This protein binds this small molecule.
Small molecule (SMILES): Nc1nc2c(ncn2CCCCC(F)(F)P(=O)(O)O)c(=O)[nH]1

Binding-site contacts:
Ligand atom N3 contacts residue VAL217 of chain 2.A at 3.6 Å (h-bond).
Ligand atom N3 contacts residue MET219 of chain 2.A at 3.8 Å.
Ligand atom C4 contacts residue VAL217 of chain 2.A at 3.7 Å (hydrophobic).
Ligand atom O2P contacts residue ALA116 of chain 2.A at 3.2 Å (h-bond).
Ligand atom O6 contacts residue GLU201 of chain 2.A at 3.7 Å.
Ligand atom O6 contacts residue PHE200 of chain 2.A at 3.5 Å.
Ligand atom C5 contacts residue GLY118 of chain 2.A at 3.7 Å.
Ligand atom F15 contacts residue HIS86 of chain 2.A at 3.3 Å.
Ligand atom O1P contacts residue ASN115 of chain 2.A at 3.2 Å.
Ligand atom F16 contacts residue HIS86 of chain 2.A at 3.2 Å.
Ligand atom N2 contacts residue VAL217 of chain 2.A at 3.3 Å.
Ligand atom P contacts residue ARG84 of chain 2.A at 3.7 Å.
Ligand atom O6 contacts residue VAL245 of chain 2.A at 3.7 Å.
Ligand atom O3P contacts residue ARG84 of chain 2.A at 3.0 Å (salt-bridge).
Ligand atom O2P contacts residue GLY32 of chain 2.A at 3.8 Å.
Ligand atom N1 contacts residue GLU201 of chain 2.A at 2.6 Å (salt-bridge).
Ligand atom C2 contacts residue GLU201 of chain 2.A at 3.4 Å.
Ligand atom C5 contacts residue PHE200 of chain 2.A at 3.4 Å (hydrophobic).
Ligand atom N2 contacts residue MET219 of chain 2.A at 3.6 Å.
Ligand atom O1P contacts residue ARG84 of chain 2.A at 3.5 Å (salt-bridge).
Ligand atom C2 contacts residue VAL217 of chain 2.A at 3.8 Å (hydrophobic).
Ligand atom O3P contacts residue GLY32 of chain 2.A at 3.4 Å.
Ligand atom N3 contacts residue GLY218 of chain 2.A at 3.6 Å.
Ligand atom N7 contacts residue PHE200 of chain 2.A at 3.3 Å.
Ligand atom C13 contacts residue ALA116 of chain 2.A at 3.5 Å (hydrophobic).
Ligand atom N2 contacts residue GLU201 of chain 2.A at 2.6 Å (salt-bridge).
Ligand atom N7 contacts residue GLY118 of chain 2.A at 3.5 Å (h-bond).
Ligand atom O1P contacts residue SER220 of chain 2.A at 2.7 Å (h-bond).
Ligand atom O3P contacts residue HIS86 of chain 2.A at 2.9 Å (h-bond).
Ligand atom C6 contacts residue GLU201 of chain 2.A at 3.6 Å.
Ligand atom C6 contacts residue PHE200 of chain 2.A at 3.6 Å (hydrophobic).
Ligand atom N7 contacts residue ASN243 of chain 2.A at 3.1 Å (h-bond).
Ligand atom C10 contacts residue ALA116 of chain 2.A at 3.1 Å (hydrophobic).
Ligand atom O1P contacts residue ALA116 of chain 2.A at 3.8 Å.
Ligand atom C8 contacts residue ALA117 of chain 2.A at 3.8 Å (hydrophobic).
Ligand atom N1 contacts residue VAL217 of chain 2.A at 3.5 Å.
Ligand atom C14 contacts residue HIS86 of chain 2.A at 3.6 Å.
Ligand atom F15 contacts residue SER33 of chain 2.A at 3.6 Å.
Ligand atom C8 contacts residue ASN243 of chain 2.A at 3.8 Å.
Ligand atom O2P contacts residue SER33 of chain 2.A at 3.2 Å (h-bond).

Sequence of chain 2.A:
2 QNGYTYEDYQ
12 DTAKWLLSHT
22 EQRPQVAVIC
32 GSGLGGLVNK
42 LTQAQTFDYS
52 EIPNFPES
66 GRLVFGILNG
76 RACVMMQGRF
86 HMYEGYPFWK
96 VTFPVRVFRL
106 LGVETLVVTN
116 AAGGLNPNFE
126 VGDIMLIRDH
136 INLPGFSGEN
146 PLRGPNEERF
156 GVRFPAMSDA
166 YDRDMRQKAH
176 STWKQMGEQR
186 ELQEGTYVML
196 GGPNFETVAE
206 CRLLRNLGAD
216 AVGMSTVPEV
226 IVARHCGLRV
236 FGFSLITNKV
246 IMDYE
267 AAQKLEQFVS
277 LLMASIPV